This protein binds this small molecule.
Small molecule (SMILES): O=C(COP(=O)(O)O)[C@H](O)[C@H](O)COP(=O)(O)O

Sequence of chain 1.B:
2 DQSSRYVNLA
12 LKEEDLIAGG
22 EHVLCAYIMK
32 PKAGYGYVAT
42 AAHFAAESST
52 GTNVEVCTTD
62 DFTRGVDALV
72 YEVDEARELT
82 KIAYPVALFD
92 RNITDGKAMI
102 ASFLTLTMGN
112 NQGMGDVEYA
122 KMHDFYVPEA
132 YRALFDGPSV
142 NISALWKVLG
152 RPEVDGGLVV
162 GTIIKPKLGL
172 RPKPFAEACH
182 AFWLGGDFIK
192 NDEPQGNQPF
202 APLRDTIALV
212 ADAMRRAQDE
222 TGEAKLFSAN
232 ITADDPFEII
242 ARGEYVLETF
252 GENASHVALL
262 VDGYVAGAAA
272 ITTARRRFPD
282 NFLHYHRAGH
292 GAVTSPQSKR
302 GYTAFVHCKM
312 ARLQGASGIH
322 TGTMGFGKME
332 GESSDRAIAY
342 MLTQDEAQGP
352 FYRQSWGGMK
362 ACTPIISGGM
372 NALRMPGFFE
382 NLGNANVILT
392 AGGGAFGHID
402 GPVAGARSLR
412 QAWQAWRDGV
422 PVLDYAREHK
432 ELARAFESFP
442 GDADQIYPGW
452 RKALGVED

Binding-site contacts:
Ligand atom O1P contacts residue GLY393 of chain 1.A at 4.0 Å.
Ligand atom O4 contacts residue MG1 of chain 1.D at 3.5 Å.
Ligand atom O4P contacts residue GLY323 of chain 1.A at 4.0 Å.
Ligand atom C5 contacts residue SER368 of chain 1.A at 3.8 Å.
Ligand atom C3 contacts residue FMT1 of chain 1.E at 4.2 Å.
Ligand atom O2P contacts residue GLY369 of chain 1.A at 3.9 Å.
Ligand atom O1 contacts residue ILE164 of chain 1.A at 3.9 Å.
Ligand atom P2 contacts residue HIS321 of chain 1.A at 3.5 Å.
Ligand atom O3 contacts residue FMT1 of chain 1.E at 3.0 Å (h-bond).
Ligand atom O2P contacts residue GLY393 of chain 1.A at 3.1 Å (h-bond).
Ligand atom C3 contacts residue ILE164 of chain 1.A at 3.9 Å (hydrophobic).
Ligand atom O4 contacts residue ASN111 of chain 1.B at 2.9 Å (h-bond).
Ligand atom C2 contacts residue ILE164 of chain 1.A at 4.1 Å (hydrophobic).
Ligand atom O5P contacts residue SER368 of chain 1.A at 2.7 Å (h-bond).
Ligand atom O2 contacts residue MG1 of chain 1.D at 2.5 Å.
Ligand atom O5P contacts residue ILE366 of chain 1.A at 3.4 Å (h-bond).
Ligand atom O3P contacts residue SER368 of chain 1.A at 3.5 Å (h-bond).
Ligand atom P1 contacts residue GLY393 of chain 1.A at 4.2 Å.
Ligand atom O5 contacts residue HIS321 of chain 1.A at 3.7 Å.
Ligand atom O3 contacts residue ILE164 of chain 1.A at 2.8 Å.
Ligand atom C4 contacts residue FMT1 of chain 1.E at 4.2 Å.
Ligand atom O5P contacts residue HIS321 of chain 1.A at 3.5 Å.
Ligand atom O3 contacts residue MG1 of chain 1.D at 2.6 Å.
Ligand atom O6P contacts residue HIS321 of chain 1.A at 2.4 Å.
Ligand atom O2 contacts residue ASP193 of chain 1.A at 3.6 Å.
Ligand atom O2P contacts residue THR391 of chain 1.A at 4.0 Å.
Ligand atom C3 contacts residue MG1 of chain 1.D at 3.0 Å.
Ligand atom O1P contacts residue ASN54 of chain 1.B at 3.8 Å.
Ligand atom O4P contacts residue SER368 of chain 1.A at 3.3 Å (h-bond).
Ligand atom O5 contacts residue SER368 of chain 1.A at 3.5 Å (h-bond).
Ligand atom C4 contacts residue MG1 of chain 1.D at 3.2 Å.
Ligand atom O6P contacts residue ARG288 of chain 1.A at 4.0 Å.
Ligand atom O5P contacts residue ILE367 of chain 1.A at 4.0 Å.
Ligand atom C4 contacts residue ASN111 of chain 1.B at 4.1 Å.
Ligand atom O3P contacts residue GLY369 of chain 1.A at 4.0 Å.
Ligand atom P2 contacts residue SER368 of chain 1.A at 3.2 Å.
Ligand atom C2 contacts residue MG1 of chain 1.D at 3.1 Å.
Ligand atom O2P contacts residue ALA392 of chain 1.A at 3.5 Å.
Ligand atom O4 contacts residue GLU194 of chain 1.A at 4.2 Å.
Ligand atom O5P contacts residue GLY323 of chain 1.A at 3.7 Å.

Sequence of chain 1.A:
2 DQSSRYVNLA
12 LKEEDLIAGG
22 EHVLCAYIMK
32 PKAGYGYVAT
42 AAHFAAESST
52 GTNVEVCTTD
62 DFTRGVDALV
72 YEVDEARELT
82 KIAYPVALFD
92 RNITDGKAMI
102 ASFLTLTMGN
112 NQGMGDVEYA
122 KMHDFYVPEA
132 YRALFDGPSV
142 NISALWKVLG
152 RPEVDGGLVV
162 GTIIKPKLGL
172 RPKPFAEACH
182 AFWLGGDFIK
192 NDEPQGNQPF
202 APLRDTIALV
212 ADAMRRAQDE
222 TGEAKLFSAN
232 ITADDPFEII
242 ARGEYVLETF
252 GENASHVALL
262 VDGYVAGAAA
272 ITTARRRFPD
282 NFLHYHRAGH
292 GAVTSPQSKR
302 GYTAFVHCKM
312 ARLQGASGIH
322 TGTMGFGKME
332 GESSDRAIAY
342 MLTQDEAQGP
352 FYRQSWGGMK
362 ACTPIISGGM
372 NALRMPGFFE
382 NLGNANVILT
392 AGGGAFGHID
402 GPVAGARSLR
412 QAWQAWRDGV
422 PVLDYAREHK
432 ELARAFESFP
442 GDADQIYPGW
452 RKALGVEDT